A protein and the small-molecule ligand that binds it are described below.
Small molecule (SMILES): COc1ccc2c(c1)cc(C(=O)NS(=O)(=O)Cc1ccc(C(F)(F)F)cc1)n2CC(=O)O

Sequence of chain 1.A:
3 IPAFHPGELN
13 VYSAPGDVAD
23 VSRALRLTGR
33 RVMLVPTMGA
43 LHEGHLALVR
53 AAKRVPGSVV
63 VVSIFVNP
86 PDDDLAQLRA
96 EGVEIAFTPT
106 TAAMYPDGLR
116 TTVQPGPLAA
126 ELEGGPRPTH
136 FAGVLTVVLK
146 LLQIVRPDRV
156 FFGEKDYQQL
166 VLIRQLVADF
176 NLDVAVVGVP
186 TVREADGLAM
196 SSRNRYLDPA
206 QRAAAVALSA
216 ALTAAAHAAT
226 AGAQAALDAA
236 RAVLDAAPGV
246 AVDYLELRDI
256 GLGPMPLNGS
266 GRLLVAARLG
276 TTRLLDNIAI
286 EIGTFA

Binding-site contacts:
Ligand atom CBA contacts residue HIS44 of chain 1.A at 3.8 Å.
Ligand atom C contacts residue ASP161 of chain 1.A at 2.9 Å.
Ligand atom FAH contacts residue VAL142 of chain 1.A at 3.7 Å.
Ligand atom CAL contacts residue PRO38 of chain 1.A at 3.8 Å (hydrophobic).
Ligand atom CBC contacts residue HIS44 of chain 1.A at 3.2 Å.
Ligand atom CAO contacts residue MET195 of chain 1.A at 3.2 Å (hydrophobic).
Ligand atom CAQ contacts residue HIS47 of chain 1.A at 3.7 Å.
Ligand atom OAE contacts residue MET40 of chain 1.A at 3.6 Å.
Ligand atom CAW contacts residue HIS47 of chain 1.A at 3.1 Å.
Ligand atom CAA contacts residue PRO185 of chain 1.A at 3.3 Å (hydrophobic).
Ligand atom CAP contacts residue GLY46 of chain 1.A at 3.4 Å.
Ligand atom CAA contacts residue GLY46 of chain 1.A at 3.5 Å.
Ligand atom OAD contacts residue GLN164 of chain 1.A at 3.3 Å (h-bond).
Ligand atom CAN contacts residue GLY46 of chain 1.A at 3.8 Å.
Ligand atom CAY contacts residue GLY46 of chain 1.A at 3.3 Å.
Ligand atom CA contacts residue HIS44 of chain 1.A at 3.6 Å.
Ligand atom C contacts residue LYS160 of chain 1.A at 3.8 Å.
Ligand atom FAG contacts residue MET40 of chain 1.A at 3.3 Å.
Ligand atom CBA contacts residue HIS47 of chain 1.A at 3.5 Å.
Ligand atom OAC contacts residue HIS47 of chain 1.A at 2.8 Å (h-bond).
Ligand atom FAI contacts residue VAL143 of chain 1.A at 3.8 Å.
Ligand atom CAN contacts residue MET195 of chain 1.A at 3.8 Å (hydrophobic).
Ligand atom CAO contacts residue HIS44 of chain 1.A at 3.5 Å.
Ligand atom FAI contacts residue VAL142 of chain 1.A at 3.5 Å.
Ligand atom CAJ contacts residue PRO38 of chain 1.A at 3.4 Å (hydrophobic).
Ligand atom O contacts residue LYS160 of chain 1.A at 3.1 Å (salt-bridge).
Ligand atom OAU contacts residue GLY46 of chain 1.A at 3.4 Å.
Ligand atom CAK contacts residue GLN164 of chain 1.A at 3.7 Å.
Ligand atom N contacts residue HIS44 of chain 1.A at 3.2 Å (h-bond).
Ligand atom CBB contacts residue HIS44 of chain 1.A at 3.7 Å.
Ligand atom CAL contacts residue THR39 of chain 1.A at 3.7 Å.
Ligand atom O contacts residue ASP161 of chain 1.A at 3.0 Å (salt-bridge).
Ligand atom CAJ contacts residue THR39 of chain 1.A at 3.6 Å.
Ligand atom CAS contacts residue PRO38 of chain 1.A at 3.5 Å (hydrophobic).
Ligand atom CAA contacts residue VAL187 of chain 1.A at 3.8 Å (hydrophobic).
Ligand atom OAU contacts residue THR186 of chain 1.A at 3.8 Å.
Ligand atom OXT contacts residue ASP161 of chain 1.A at 2.1 Å (salt-bridge).
Ligand atom OAU contacts residue VAL187 of chain 1.A at 3.0 Å (h-bond).
Ligand atom CA contacts residue MET195 of chain 1.A at 3.8 Å (hydrophobic).
Ligand atom FAH contacts residue PHE67 of chain 1.A at 3.2 Å.